Binding-site contacts:
Ligand atom O1 contacts residue PHE89 of chain 1.B at 3.7 Å.
Ligand atom C1 contacts residue PHE96 of chain 1.B at 3.8 Å (hydrophobic).
Ligand atom C7 contacts residue GLY279 of chain 1.B at 4.2 Å.
Ligand atom C4 contacts residue PHE458 of chain 1.B at 4.0 Å (hydrophobic).
Ligand atom O1 contacts residue VAL95 of chain 1.B at 4.4 Å.
Ligand atom C2 contacts residue PHE85 of chain 1.B at 3.8 Å (hydrophobic).
Ligand atom O1 contacts residue ASN275 of chain 1.B at 3.1 Å (h-bond).
Ligand atom C2 contacts residue PHE96 of chain 1.B at 3.8 Å (hydrophobic).
Ligand atom C5 contacts residue PHE458 of chain 1.B at 3.4 Å (hydrophobic).
Ligand atom C3 contacts residue PHE458 of chain 1.B at 3.8 Å (hydrophobic).
Ligand atom O2 contacts residue ILE278 of chain 1.B at 4.4 Å.
Ligand atom C3 contacts residue PHE85 of chain 1.B at 3.8 Å (hydrophobic).
Ligand atom C5 contacts residue ILE344 of chain 1.B at 4.2 Å (hydrophobic).
Ligand atom C4 contacts residue GLY279 of chain 1.B at 4.4 Å.
Ligand atom O1 contacts residue PHE96 of chain 1.B at 3.8 Å.
Ligand atom C1 contacts residue ASN275 of chain 1.B at 4.1 Å.
Ligand atom C7 contacts residue HEM1 of chain 1.G at 3.3 Å.
Ligand atom C3 contacts residue PHE187 of chain 1.B at 4.0 Å (hydrophobic).
Ligand atom C6 contacts residue THR283 of chain 1.B at 3.8 Å.
Ligand atom C6 contacts residue LEU348 of chain 1.B at 4.0 Å (hydrophobic).
Ligand atom C6 contacts residue ILE344 of chain 1.B at 4.2 Å (hydrophobic).
Ligand atom C5 contacts residue PHE187 of chain 1.B at 4.0 Å (hydrophobic).
Ligand atom O2 contacts residue VAL95 of chain 1.B at 4.0 Å.
Ligand atom C1 contacts residue GLY279 of chain 1.B at 4.3 Å.
Ligand atom C5 contacts residue LEU348 of chain 1.B at 4.0 Å (hydrophobic).
Ligand atom O1 contacts residue ILE278 of chain 1.B at 4.1 Å.
Ligand atom O2 contacts residue ASN275 of chain 1.B at 3.8 Å.
Ligand atom C5 contacts residue THR283 of chain 1.B at 4.3 Å.
Ligand atom C2 contacts residue ILE278 of chain 1.B at 3.8 Å (hydrophobic).
Ligand atom O2 contacts residue GLY279 of chain 1.B at 3.9 Å.
Ligand atom C1 contacts residue ILE278 of chain 1.B at 3.9 Å (hydrophobic).
Ligand atom C3 contacts residue ILE278 of chain 1.B at 4.2 Å (hydrophobic).
Ligand atom C8 contacts residue HEM1 of chain 1.G at 3.5 Å.
Ligand atom C9 contacts residue GLY279 of chain 1.B at 3.7 Å.
Ligand atom C6 contacts residue PHE458 of chain 1.B at 4.4 Å (hydrophobic).
Ligand atom C7 contacts residue THR283 of chain 1.B at 4.4 Å.
Ligand atom C3 contacts residue PHE96 of chain 1.B at 4.4 Å (hydrophobic).
Ligand atom C6 contacts residue HEM1 of chain 1.G at 3.9 Å.
Ligand atom C8 contacts residue GLY279 of chain 1.B at 3.6 Å.
Ligand atom C4 contacts residue PHE187 of chain 1.B at 4.3 Å (hydrophobic).

Sequence of chain 1.B:
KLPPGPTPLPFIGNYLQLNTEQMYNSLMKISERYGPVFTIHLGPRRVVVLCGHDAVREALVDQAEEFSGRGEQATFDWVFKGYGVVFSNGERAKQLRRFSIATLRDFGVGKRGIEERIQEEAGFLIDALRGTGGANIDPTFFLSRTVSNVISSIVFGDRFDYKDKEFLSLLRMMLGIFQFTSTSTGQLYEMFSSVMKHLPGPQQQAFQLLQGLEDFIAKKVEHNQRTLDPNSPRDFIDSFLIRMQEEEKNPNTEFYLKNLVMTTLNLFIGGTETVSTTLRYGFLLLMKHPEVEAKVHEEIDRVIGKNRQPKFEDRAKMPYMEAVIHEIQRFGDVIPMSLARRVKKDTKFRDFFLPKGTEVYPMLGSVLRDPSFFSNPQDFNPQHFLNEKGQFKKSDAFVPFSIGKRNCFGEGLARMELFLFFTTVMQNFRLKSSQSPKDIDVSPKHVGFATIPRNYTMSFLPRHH

This protein binds this small molecule.
Small molecule (SMILES): O=c1ccc2ccccc2o1